Binding-site contacts:
Ligand atom C8 contacts residue ASP33 of chain 1.D at 4.0 Å.
Ligand atom O7 contacts residue ASN400 of chain 1.A at 4.2 Å.
Ligand atom C2 contacts residue THR402 of chain 1.A at 4.2 Å.
Ligand atom C8 contacts residue THR402 of chain 1.A at 4.2 Å.
Ligand atom O7 contacts residue THR402 of chain 1.A at 2.8 Å (h-bond).
Ligand atom C2 contacts residue ASN400 of chain 1.A at 2.5 Å.
Ligand atom C3 contacts residue ASN400 of chain 1.A at 3.8 Å.
Ligand atom N2 contacts residue THR402 of chain 1.A at 4.4 Å.
Ligand atom C5 contacts residue ASN400 of chain 1.A at 3.6 Å.
Ligand atom C7 contacts residue ASN400 of chain 1.A at 3.5 Å.
Ligand atom N2 contacts residue ASN400 of chain 1.A at 3.0 Å (h-bond).
Ligand atom C8 contacts residue LEU34 of chain 1.D at 4.2 Å (hydrophobic).
Ligand atom C1 contacts residue ASN400 of chain 1.A at 1.4 Å.
Ligand atom O5 contacts residue ASN400 of chain 1.A at 2.3 Å (h-bond).
Ligand atom C4 contacts residue ASN400 of chain 1.A at 4.2 Å.
Ligand atom C7 contacts residue THR402 of chain 1.A at 3.7 Å.
Ligand atom C8 contacts residue HIS32 of chain 1.D at 4.2 Å.
Ligand atom C8 contacts residue ASN400 of chain 1.A at 3.3 Å.

Sequence of chain 1.D:
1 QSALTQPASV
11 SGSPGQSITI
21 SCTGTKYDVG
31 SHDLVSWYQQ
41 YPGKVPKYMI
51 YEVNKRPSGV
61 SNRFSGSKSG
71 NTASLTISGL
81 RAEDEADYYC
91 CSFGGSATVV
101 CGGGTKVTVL

The small molecule below binds the protein below.
Small molecule (SMILES): CC(=O)N[C@H]1[C@H](O[C@H]2[C@H](O)[C@@H](NC(C)=O)CO[C@@H]2CO)O[C@H](CO)[C@@H](O[C@@H]2O[C@H](CO)[C@@H](O)[C@H](O)[C@@H]2O)[C@@H]1O

Sequence of chain 1.A:
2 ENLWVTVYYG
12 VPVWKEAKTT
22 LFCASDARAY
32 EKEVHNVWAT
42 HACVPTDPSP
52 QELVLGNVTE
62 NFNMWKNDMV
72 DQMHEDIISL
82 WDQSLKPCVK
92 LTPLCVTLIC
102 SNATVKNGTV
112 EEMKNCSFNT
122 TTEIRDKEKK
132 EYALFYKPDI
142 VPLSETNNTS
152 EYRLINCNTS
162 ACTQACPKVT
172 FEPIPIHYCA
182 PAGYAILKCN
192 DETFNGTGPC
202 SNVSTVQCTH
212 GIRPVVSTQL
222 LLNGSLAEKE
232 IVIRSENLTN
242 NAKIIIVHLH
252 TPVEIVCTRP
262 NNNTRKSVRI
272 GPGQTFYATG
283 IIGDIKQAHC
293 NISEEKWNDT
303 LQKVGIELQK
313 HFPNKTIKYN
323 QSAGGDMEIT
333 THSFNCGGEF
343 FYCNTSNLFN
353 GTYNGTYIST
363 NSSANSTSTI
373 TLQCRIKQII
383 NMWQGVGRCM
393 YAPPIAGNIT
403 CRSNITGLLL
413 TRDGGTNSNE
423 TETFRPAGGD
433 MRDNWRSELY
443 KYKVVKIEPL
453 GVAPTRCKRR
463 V